Binding-site contacts:
Ligand atom O13 contacts residue GLY134 of chain 1.A at 4.2 Å.
Ligand atom N07 contacts residue FAD1 of chain 1.B at 4.2 Å.
Ligand atom C09 contacts residue TYR133 of chain 1.A at 4.5 Å (hydrophobic).
Ligand atom C06 contacts residue LEU229 of chain 1.A at 4.5 Å (hydrophobic).
Ligand atom C15 contacts residue ARG167 of chain 1.A at 3.7 Å.
Ligand atom C12 contacts residue ALA132 of chain 1.A at 4.4 Å (hydrophobic).
Ligand atom C04 contacts residue ARG225 of chain 1.A at 4.3 Å.
Ligand atom N11 contacts residue ALA132 of chain 1.A at 4.4 Å.
Ligand atom C10 contacts residue ALA132 of chain 1.A at 3.9 Å (hydrophobic).
Ligand atom C02 contacts residue SER240 of chain 1.A at 3.3 Å.
Ligand atom C01 contacts residue LEU229 of chain 1.A at 3.9 Å (hydrophobic).
Ligand atom N11 contacts residue FAD1 of chain 1.B at 4.3 Å.
Ligand atom C03 contacts residue ARG225 of chain 1.A at 4.3 Å.
Ligand atom C02 contacts residue GLY239 of chain 1.A at 4.1 Å.
Ligand atom C02 contacts residue LEU229 of chain 1.A at 3.8 Å (hydrophobic).
Ligand atom O14 contacts residue ASN244 of chain 1.A at 4.3 Å.
Ligand atom C02 contacts residue VAL302 of chain 1.A at 4.5 Å (hydrophobic).
Ligand atom C01 contacts residue SER240 of chain 1.A at 3.5 Å.
Ligand atom C02 contacts residue FAD1 of chain 1.B at 4.5 Å.
Ligand atom C03 contacts residue FAD1 of chain 1.B at 3.3 Å.
Ligand atom C10 contacts residue TYR133 of chain 1.A at 3.7 Å (hydrophobic).
Ligand atom C08 contacts residue ARG167 of chain 1.A at 4.1 Å.
Ligand atom O13 contacts residue ALA132 of chain 1.A at 3.8 Å.
Ligand atom C09 contacts residue ALA132 of chain 1.A at 4.2 Å (hydrophobic).
Ligand atom C04 contacts residue FAD1 of chain 1.B at 3.0 Å.
Ligand atom C03 contacts residue SER240 of chain 1.A at 3.9 Å.
Ligand atom C05 contacts residue FAD1 of chain 1.B at 4.0 Å.
Ligand atom C06 contacts residue SER240 of chain 1.A at 4.1 Å.
Ligand atom O13 contacts residue TYR133 of chain 1.A at 3.6 Å.
Ligand atom C03 contacts residue LEU229 of chain 1.A at 4.3 Å (hydrophobic).

Sequence of chain 1.A:
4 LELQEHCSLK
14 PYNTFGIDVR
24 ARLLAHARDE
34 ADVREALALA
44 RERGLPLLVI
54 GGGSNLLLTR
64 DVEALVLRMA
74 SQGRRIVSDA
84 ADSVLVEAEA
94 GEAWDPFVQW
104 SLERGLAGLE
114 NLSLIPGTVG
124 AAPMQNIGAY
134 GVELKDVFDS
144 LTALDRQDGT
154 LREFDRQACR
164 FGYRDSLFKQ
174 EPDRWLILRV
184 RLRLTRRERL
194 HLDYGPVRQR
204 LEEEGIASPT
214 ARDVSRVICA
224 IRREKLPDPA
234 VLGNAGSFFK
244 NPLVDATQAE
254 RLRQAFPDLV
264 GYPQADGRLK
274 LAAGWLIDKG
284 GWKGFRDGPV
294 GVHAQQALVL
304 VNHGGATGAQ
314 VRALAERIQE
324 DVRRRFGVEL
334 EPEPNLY

This small molecule binds to this protein.
Small molecule (SMILES): Cc1c(C(=O)O)cnn1-c1ccccc1